Binding-site contacts:
Ligand atom O6 contacts residue MET288 of chain 1.C at 3.1 Å (h-bond).
Ligand atom O3' contacts residue MET259 of chain 1.C at 3.6 Å.
Ligand atom N7 contacts residue ILE204 of chain 1.C at 3.5 Å.
Ligand atom O1P contacts residue SER262 of chain 1.C at 3.3 Å (h-bond).
Ligand atom N7 contacts residue MET75 of chain 1.C at 3.7 Å.
Ligand atom O3P contacts residue SER203 of chain 1.C at 3.1 Å (h-bond).
Ligand atom O3P contacts residue GLY239 of chain 1.C at 3.4 Å.
Ligand atom N3 contacts residue CYS205 of chain 1.C at 3.6 Å.
Ligand atom C5' contacts residue TYR285 of chain 1.C at 3.7 Å (hydrophobic).
Ligand atom O6 contacts residue GLY289 of chain 1.C at 2.6 Å (h-bond).
Ligand atom N7 contacts residue MET288 of chain 1.C at 3.1 Å (h-bond).
Ligand atom O3' contacts residue ALA73 of chain 1.C at 3.4 Å.
Ligand atom O3P contacts residue GLY202 of chain 1.C at 3.5 Å.
Ligand atom P contacts residue SER203 of chain 1.C at 3.7 Å.
Ligand atom C8 contacts residue MET75 of chain 1.C at 3.5 Å (hydrophobic).
Ligand atom C3' contacts residue ASP238 of chain 1.C at 3.3 Å.
Ligand atom O6 contacts residue GLY287 of chain 1.C at 3.2 Å.
Ligand atom O5' contacts residue GLY202 of chain 1.C at 3.6 Å.
Ligand atom C2 contacts residue GLU313 of chain 1.C at 3.5 Å.
Ligand atom C2 contacts residue CYS205 of chain 1.C at 3.3 Å (hydrophobic).
Ligand atom O6 contacts residue GLY314 of chain 1.C at 3.6 Å.
Ligand atom C2 contacts residue ZO41 of chain 1.Q at 3.4 Å.
Ligand atom O2P contacts residue GLY261 of chain 1.C at 2.7 Å (h-bond).
Ligand atom N1 contacts residue ZO41 of chain 1.Q at 3.6 Å.
Ligand atom P contacts residue TYR285 of chain 1.C at 3.6 Å.
Ligand atom N3 contacts residue ZO41 of chain 1.Q at 3.5 Å.
Ligand atom O2P contacts residue SER262 of chain 1.C at 3.5 Å (h-bond).
Ligand atom O3' contacts residue ASP238 of chain 1.C at 2.5 Å (salt-bridge).
Ligand atom C2' contacts residue ASP238 of chain 1.C at 3.7 Å.
Ligand atom O1P contacts residue SER203 of chain 1.C at 2.5 Å (h-bond).
Ligand atom N7 contacts residue GLY287 of chain 1.C at 3.5 Å.
Ligand atom O1P contacts residue TYR285 of chain 1.C at 2.9 Å (h-bond).
Ligand atom N1 contacts residue GLU313 of chain 1.C at 2.9 Å (salt-bridge).
Ligand atom C6 contacts residue GLY289 of chain 1.C at 3.5 Å.
Ligand atom C8 contacts residue ILE204 of chain 1.C at 3.6 Å (hydrophobic).
Ligand atom O2' contacts residue ASP238 of chain 1.C at 2.5 Å (salt-bridge).
Ligand atom O2' contacts residue ASN177 of chain 1.C at 3.5 Å (h-bond).
Ligand atom O3P contacts residue GLY240 of chain 1.C at 2.8 Å (h-bond).
Ligand atom O5' contacts residue TYR285 of chain 1.C at 3.5 Å (h-bond).
Ligand atom C4' contacts residue ASP238 of chain 1.C at 3.4 Å.

Sequence of chain 1.C:
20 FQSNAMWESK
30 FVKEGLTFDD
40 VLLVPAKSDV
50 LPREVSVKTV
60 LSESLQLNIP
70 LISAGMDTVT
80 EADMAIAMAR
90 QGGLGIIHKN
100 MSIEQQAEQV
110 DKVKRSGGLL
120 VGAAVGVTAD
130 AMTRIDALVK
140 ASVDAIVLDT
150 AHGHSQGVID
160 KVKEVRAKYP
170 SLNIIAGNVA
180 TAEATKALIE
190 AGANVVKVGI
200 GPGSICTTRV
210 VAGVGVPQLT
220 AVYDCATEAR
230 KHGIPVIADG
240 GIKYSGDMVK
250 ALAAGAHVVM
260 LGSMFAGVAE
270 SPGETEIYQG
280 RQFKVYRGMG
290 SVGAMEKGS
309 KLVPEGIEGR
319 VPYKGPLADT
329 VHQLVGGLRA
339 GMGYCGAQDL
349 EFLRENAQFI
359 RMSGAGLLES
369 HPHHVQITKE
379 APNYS

The protein below binds the small molecule below.
Small molecule (SMILES): O=c1[nH]cnc2c1ncn2[C@@H]1O[C@H](COP(=O)(O)O)[C@@H](O)[C@H]1O